Binding-site contacts:
Ligand atom C7 contacts residue NAG1 of chain 3.F at 4.2 Å.
Ligand atom C2 contacts residue ASN159 of chain 3.A at 2.5 Å.
Ligand atom C6 contacts residue LEU238 of chain 3.A at 4.0 Å (hydrophobic).
Ligand atom C8 contacts residue PRO215 of chain 2.A at 4.2 Å (hydrophobic).
Ligand atom C8 contacts residue ARG216 of chain 2.A at 4.3 Å.
Ligand atom N2 contacts residue PHE213 of chain 2.A at 3.5 Å.
Ligand atom C8 contacts residue NAG1 of chain 3.F at 3.7 Å.
Ligand atom C4 contacts residue ASN159 of chain 3.A at 4.2 Å.
Ligand atom C2 contacts residue ARG216 of chain 2.A at 4.2 Å.
Ligand atom C2 contacts residue PHE213 of chain 2.A at 4.3 Å (hydrophobic).
Ligand atom C7 contacts residue PHE213 of chain 2.A at 4.1 Å (hydrophobic).
Ligand atom C8 contacts residue NAG2 of chain 3.F at 3.7 Å.
Ligand atom C1 contacts residue PHE213 of chain 2.A at 4.0 Å (hydrophobic).
Ligand atom O5 contacts residue ASN159 of chain 3.A at 2.3 Å (h-bond).
Ligand atom C3 contacts residue ARG216 of chain 2.A at 4.5 Å.
Ligand atom C5 contacts residue ASP219 of chain 2.A at 4.4 Å.
Ligand atom O6 contacts residue ARG216 of chain 2.A at 3.3 Å (salt-bridge).
Ligand atom N2 contacts residue ASN159 of chain 3.A at 3.0 Å (h-bond).
Ligand atom C8 contacts residue PHE213 of chain 2.A at 3.7 Å (hydrophobic).
Ligand atom C3 contacts residue ASN159 of chain 3.A at 3.8 Å.
Ligand atom C1 contacts residue ASN159 of chain 3.A at 1.4 Å.
Ligand atom O7 contacts residue SER221 of chain 2.A at 4.3 Å.
Ligand atom C8 contacts residue ILE236 of chain 3.A at 3.9 Å (hydrophobic).
Ligand atom C7 contacts residue ARG216 of chain 2.A at 3.9 Å.
Ligand atom O3 contacts residue ARG216 of chain 2.A at 3.8 Å.
Ligand atom C7 contacts residue ASN159 of chain 3.A at 3.5 Å.
Ligand atom O7 contacts residue ARG216 of chain 2.A at 3.0 Å (salt-bridge).
Ligand atom O5 contacts residue LEU238 of chain 3.A at 4.2 Å.
Ligand atom C5 contacts residue LEU238 of chain 3.A at 4.1 Å (hydrophobic).
Ligand atom O7 contacts residue ARG214 of chain 2.A at 4.2 Å.
Ligand atom C5 contacts residue ASN159 of chain 3.A at 3.6 Å.
Ligand atom C1 contacts residue ARG216 of chain 2.A at 4.1 Å.
Ligand atom O3 contacts residue PHE213 of chain 2.A at 4.5 Å.
Ligand atom O7 contacts residue PRO215 of chain 2.A at 3.5 Å.
Ligand atom O6 contacts residue THR161 of chain 3.A at 3.2 Å (h-bond).
Ligand atom C7 contacts residue PRO215 of chain 2.A at 4.3 Å (hydrophobic).
Ligand atom C4 contacts residue ARG216 of chain 2.A at 4.2 Å.
Ligand atom C3 contacts residue PHE213 of chain 2.A at 4.0 Å (hydrophobic).
Ligand atom O7 contacts residue ASN159 of chain 3.A at 3.6 Å.
Ligand atom C6 contacts residue THR161 of chain 3.A at 3.4 Å.

Sequence of chain 2.A:
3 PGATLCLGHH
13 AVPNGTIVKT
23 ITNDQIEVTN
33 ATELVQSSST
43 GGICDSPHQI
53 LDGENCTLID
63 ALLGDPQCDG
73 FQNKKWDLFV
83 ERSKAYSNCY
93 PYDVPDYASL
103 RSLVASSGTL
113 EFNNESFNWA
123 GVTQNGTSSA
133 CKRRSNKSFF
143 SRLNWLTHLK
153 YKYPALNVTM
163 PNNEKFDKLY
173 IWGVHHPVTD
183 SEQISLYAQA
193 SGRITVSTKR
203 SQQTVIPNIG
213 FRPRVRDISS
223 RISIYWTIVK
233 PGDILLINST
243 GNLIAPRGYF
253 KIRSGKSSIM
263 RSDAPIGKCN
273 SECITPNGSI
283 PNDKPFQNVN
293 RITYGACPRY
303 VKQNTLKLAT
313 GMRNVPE

This small molecule binds to this protein.
Small molecule (SMILES): CC(=O)N[C@H]1[C@H](O[C@H]2[C@H](O)[C@@H](NC(C)=O)CO[C@@H]2CO)O[C@H](CO)[C@@H](O[C@@H]2O[C@H](CO)[C@@H](O)[C@H](O)[C@@H]2O)[C@@H]1O

Sequence of chain 3.A:
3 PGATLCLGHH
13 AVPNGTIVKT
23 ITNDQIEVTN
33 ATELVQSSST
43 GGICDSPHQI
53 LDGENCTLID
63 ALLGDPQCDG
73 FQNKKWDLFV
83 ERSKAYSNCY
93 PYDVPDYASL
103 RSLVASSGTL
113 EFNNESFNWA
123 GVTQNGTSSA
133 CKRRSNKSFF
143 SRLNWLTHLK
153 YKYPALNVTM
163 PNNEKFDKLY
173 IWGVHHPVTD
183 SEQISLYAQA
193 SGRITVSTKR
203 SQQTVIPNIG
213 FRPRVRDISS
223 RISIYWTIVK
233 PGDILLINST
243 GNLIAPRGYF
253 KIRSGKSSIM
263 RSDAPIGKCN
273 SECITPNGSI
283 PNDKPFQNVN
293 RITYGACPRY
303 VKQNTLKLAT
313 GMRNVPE